Sequence of chain 1.A:
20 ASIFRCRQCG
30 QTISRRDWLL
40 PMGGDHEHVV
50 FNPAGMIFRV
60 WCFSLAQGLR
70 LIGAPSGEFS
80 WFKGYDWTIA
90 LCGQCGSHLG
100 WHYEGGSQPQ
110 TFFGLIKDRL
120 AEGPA

This small molecule binds to this protein.
Small molecule (SMILES): Nc1cccc2c1C(=O)N([C@H]1CCC(=O)NC1=O)C2=O

Binding-site contacts:
Ligand atom O11 contacts residue TRP86 of chain 1.A at 3.5 Å.
Ligand atom O13 contacts residue ASN51 of chain 1.A at 3.0 Å (h-bond).
Ligand atom O11 contacts residue PHE78 of chain 1.A at 3.5 Å.
Ligand atom O20 contacts residue SER79 of chain 1.A at 3.5 Å.
Ligand atom C17 contacts residue PHE78 of chain 1.A at 3.7 Å (hydrophobic).
Ligand atom C12 contacts residue TRP80 of chain 1.A at 3.7 Å (hydrophobic).
Ligand atom C5 contacts residue PRO52 of chain 1.A at 3.6 Å (hydrophobic).
Ligand atom C4 contacts residue ASN51 of chain 1.A at 3.7 Å.
Ligand atom O19 contacts residue PRO52 of chain 1.A at 3.4 Å.
Ligand atom C15 contacts residue TRP80 of chain 1.A at 3.3 Å (hydrophobic).
Ligand atom N16 contacts residue TRP80 of chain 1.A at 3.3 Å.
Ligand atom N10 contacts residue PHE78 of chain 1.A at 3.5 Å.
Ligand atom O20 contacts residue TRP86 of chain 1.A at 3.6 Å.
Ligand atom O19 contacts residue ASN51 of chain 1.A at 3.5 Å.
Ligand atom C17 contacts residue TRP80 of chain 1.A at 3.4 Å (hydrophobic).
Ligand atom N16 contacts residue PHE78 of chain 1.A at 2.9 Å (h-bond).
Ligand atom O11 contacts residue GLU77 of chain 1.A at 3.9 Å.
Ligand atom O20 contacts residue TYR102 of chain 1.A at 2.8 Å (h-bond).
Ligand atom O13 contacts residue TRP100 of chain 1.A at 3.6 Å.
Ligand atom C18 contacts residue TRP100 of chain 1.A at 3.6 Å (hydrophobic).
Ligand atom C17 contacts residue TYR102 of chain 1.A at 3.5 Å (hydrophobic).
Ligand atom C18 contacts residue TRP80 of chain 1.A at 3.7 Å (hydrophobic).
Ligand atom C3 contacts residue ASN51 of chain 1.A at 3.4 Å.
Ligand atom O19 contacts residue PHE78 of chain 1.A at 3.6 Å.
Ligand atom O20 contacts residue PHE78 of chain 1.A at 3.7 Å.
Ligand atom C7 contacts residue ASN51 of chain 1.A at 3.4 Å.
Ligand atom C14 contacts residue TRP100 of chain 1.A at 3.4 Å (hydrophobic).
Ligand atom C15 contacts residue PHE78 of chain 1.A at 3.7 Å (hydrophobic).
Ligand atom C6 contacts residue PRO52 of chain 1.A at 3.9 Å (hydrophobic).
Ligand atom N10 contacts residue PRO52 of chain 1.A at 3.9 Å.
Ligand atom O20 contacts residue TRP80 of chain 1.A at 3.1 Å (h-bond).
Ligand atom C14 contacts residue TRP86 of chain 1.A at 3.5 Å (hydrophobic).
Ligand atom N8 contacts residue ASN51 of chain 1.A at 3.9 Å.
Ligand atom C17 contacts residue TRP86 of chain 1.A at 3.7 Å (hydrophobic).
Ligand atom C18 contacts residue TRP86 of chain 1.A at 3.7 Å (hydrophobic).
Ligand atom C18 contacts residue TYR102 of chain 1.A at 3.6 Å (hydrophobic).
Ligand atom C17 contacts residue SER79 of chain 1.A at 4.1 Å.
Ligand atom C4 contacts residue PRO52 of chain 1.A at 4.0 Å (hydrophobic).
Ligand atom C9 contacts residue PRO52 of chain 1.A at 3.8 Å (hydrophobic).
Ligand atom O19 contacts residue TRP80 of chain 1.A at 3.3 Å.